Sequence of chain 1.A:
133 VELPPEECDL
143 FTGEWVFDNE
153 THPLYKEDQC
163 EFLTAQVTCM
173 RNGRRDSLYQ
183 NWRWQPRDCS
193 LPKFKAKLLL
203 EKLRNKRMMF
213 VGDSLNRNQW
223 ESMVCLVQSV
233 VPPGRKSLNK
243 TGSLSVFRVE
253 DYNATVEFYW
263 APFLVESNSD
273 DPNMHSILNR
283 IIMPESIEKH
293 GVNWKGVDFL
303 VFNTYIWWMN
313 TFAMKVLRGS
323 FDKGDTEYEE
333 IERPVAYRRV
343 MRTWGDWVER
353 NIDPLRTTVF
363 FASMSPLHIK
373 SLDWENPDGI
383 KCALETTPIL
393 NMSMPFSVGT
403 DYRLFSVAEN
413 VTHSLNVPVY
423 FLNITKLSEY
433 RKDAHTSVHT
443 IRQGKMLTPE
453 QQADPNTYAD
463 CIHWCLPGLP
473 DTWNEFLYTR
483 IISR

The small molecule below binds the protein below.
Small molecule (SMILES): CC(=O)N[C@@H]1[C@@H](O)[C@H](O)[C@@H](CO)O[C@H]1O

Binding-site contacts:
Ligand atom O5 contacts residue ASN412 of chain 1.A at 2.5 Å (h-bond).
Ligand atom C2 contacts residue ASN412 of chain 1.A at 2.6 Å.
Ligand atom C4 contacts residue ASN412 of chain 1.A at 4.2 Å.
Ligand atom C8 contacts residue ASN412 of chain 1.A at 4.3 Å.
Ligand atom C5 contacts residue ASN412 of chain 1.A at 3.8 Å.
Ligand atom O5 contacts residue SER408 of chain 1.A at 3.9 Å.
Ligand atom C3 contacts residue ASN412 of chain 1.A at 3.9 Å.
Ligand atom O6 contacts residue GLU411 of chain 1.A at 3.5 Å (salt-bridge).
Ligand atom C7 contacts residue ASN412 of chain 1.A at 3.1 Å.
Ligand atom C6 contacts residue SER408 of chain 1.A at 3.7 Å.
Ligand atom O6 contacts residue ASN412 of chain 1.A at 4.4 Å.
Ligand atom O6 contacts residue SER408 of chain 1.A at 3.0 Å (h-bond).
Ligand atom C1 contacts residue ASN412 of chain 1.A at 1.5 Å.
Ligand atom O7 contacts residue ASN412 of chain 1.A at 3.0 Å (h-bond).
Ligand atom N2 contacts residue ASN412 of chain 1.A at 3.0 Å (h-bond).
Ligand atom C5 contacts residue SER408 of chain 1.A at 4.4 Å.